Sequence of chain 1.E:
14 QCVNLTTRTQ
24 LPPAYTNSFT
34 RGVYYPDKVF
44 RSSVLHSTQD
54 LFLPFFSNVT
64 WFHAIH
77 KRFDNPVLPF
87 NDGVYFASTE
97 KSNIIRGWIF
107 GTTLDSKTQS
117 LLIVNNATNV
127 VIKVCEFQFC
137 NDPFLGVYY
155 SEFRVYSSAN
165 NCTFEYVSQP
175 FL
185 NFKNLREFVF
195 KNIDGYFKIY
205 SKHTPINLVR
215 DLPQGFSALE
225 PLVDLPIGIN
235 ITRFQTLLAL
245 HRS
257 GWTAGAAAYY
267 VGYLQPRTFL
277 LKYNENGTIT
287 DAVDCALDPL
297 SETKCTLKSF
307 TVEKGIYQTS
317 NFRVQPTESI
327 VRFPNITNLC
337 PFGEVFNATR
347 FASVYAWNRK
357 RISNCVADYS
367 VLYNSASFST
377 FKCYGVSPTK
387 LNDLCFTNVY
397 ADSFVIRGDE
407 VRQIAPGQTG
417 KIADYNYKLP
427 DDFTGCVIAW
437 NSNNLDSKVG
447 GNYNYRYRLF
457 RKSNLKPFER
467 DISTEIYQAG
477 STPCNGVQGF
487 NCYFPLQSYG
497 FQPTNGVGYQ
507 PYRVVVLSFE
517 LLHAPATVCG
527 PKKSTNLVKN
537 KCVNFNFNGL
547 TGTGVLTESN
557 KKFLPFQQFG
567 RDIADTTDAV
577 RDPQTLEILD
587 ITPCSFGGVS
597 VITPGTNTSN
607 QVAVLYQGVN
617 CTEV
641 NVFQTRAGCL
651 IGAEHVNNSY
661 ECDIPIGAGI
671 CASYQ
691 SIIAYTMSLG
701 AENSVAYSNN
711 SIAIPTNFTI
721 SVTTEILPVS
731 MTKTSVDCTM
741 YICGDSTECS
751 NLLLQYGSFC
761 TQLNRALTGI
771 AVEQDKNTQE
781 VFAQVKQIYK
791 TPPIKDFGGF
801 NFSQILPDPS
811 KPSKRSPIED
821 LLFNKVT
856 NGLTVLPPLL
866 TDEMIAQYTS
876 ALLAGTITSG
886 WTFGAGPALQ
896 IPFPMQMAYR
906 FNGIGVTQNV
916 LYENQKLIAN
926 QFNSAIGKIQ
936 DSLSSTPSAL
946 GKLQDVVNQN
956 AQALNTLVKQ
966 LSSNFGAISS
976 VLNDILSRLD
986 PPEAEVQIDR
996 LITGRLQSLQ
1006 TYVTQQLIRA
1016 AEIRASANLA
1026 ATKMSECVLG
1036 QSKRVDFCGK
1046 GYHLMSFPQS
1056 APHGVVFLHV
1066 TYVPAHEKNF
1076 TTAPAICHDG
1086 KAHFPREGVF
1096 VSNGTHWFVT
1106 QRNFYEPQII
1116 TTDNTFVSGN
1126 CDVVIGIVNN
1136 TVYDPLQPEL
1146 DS

Binding-site contacts:
Ligand atom C8 contacts residue VAL16 of chain 1.E at 4.5 Å (hydrophobic).
Ligand atom C2 contacts residue ASN17 of chain 1.E at 2.6 Å.
Ligand atom O5 contacts residue ASN17 of chain 1.E at 2.4 Å (h-bond).
Ligand atom N2 contacts residue CYS15 of chain 1.E at 4.5 Å.
Ligand atom C8 contacts residue ASN17 of chain 1.E at 4.2 Å.
Ligand atom O7 contacts residue ASN17 of chain 1.E at 3.4 Å (h-bond).
Ligand atom C5 contacts residue ASN17 of chain 1.E at 3.7 Å.
Ligand atom C6 contacts residue ASN137 of chain 1.E at 4.1 Å.
Ligand atom C1 contacts residue ASN137 of chain 1.E at 4.2 Å.
Ligand atom C3 contacts residue ASN17 of chain 1.E at 3.9 Å.
Ligand atom C4 contacts residue ASN17 of chain 1.E at 4.3 Å.
Ligand atom N2 contacts residue ASN17 of chain 1.E at 3.1 Å (h-bond).
Ligand atom C1 contacts residue ASN17 of chain 1.E at 1.5 Å.
Ligand atom C7 contacts residue ASN17 of chain 1.E at 3.3 Å.
Ligand atom C5 contacts residue ASN137 of chain 1.E at 3.8 Å.
Ligand atom C8 contacts residue CYS15 of chain 1.E at 3.3 Å (hydrophobic).
Ligand atom O5 contacts residue ASN137 of chain 1.E at 3.9 Å.

A protein and the small-molecule ligand that binds it are described below.
Small molecule (SMILES): CC(=O)N[C@H]1[C@H](O[C@H]2[C@H](O)[C@@H](NC(C)=O)CO[C@@H]2CO)O[C@H](CO)[C@@H](O)[C@@H]1O